Sequence of chain 5.E:
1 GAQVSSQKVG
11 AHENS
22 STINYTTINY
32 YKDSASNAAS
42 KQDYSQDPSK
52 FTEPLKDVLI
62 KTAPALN

Binding-site contacts:
Ligand atom O contacts residue VAL4 of chain 5.E at 4.0 Å.
Ligand atom CG2 contacts residue GLN3 of chain 5.E at 3.3 Å.
Ligand atom N contacts residue ALA2 of chain 5.E at 2.8 Å (h-bond).
Ligand atom CD1 contacts residue VAL4 of chain 5.E at 3.9 Å (hydrophobic).
Ligand atom N contacts residue GLN3 of chain 5.E at 4.3 Å.
Ligand atom O contacts residue ALA2 of chain 5.E at 4.0 Å.
Ligand atom O contacts residue SER6 of chain 5.E at 4.1 Å.
Ligand atom OE1 contacts residue VAL4 of chain 5.E at 3.6 Å (h-bond).
Ligand atom CG2 contacts residue VAL4 of chain 5.E at 3.8 Å (hydrophobic).
Ligand atom OE2 contacts residue ASN25 of chain 5.E at 3.4 Å (h-bond).
Ligand atom N contacts residue VAL4 of chain 5.E at 4.1 Å.
Ligand atom C contacts residue VAL4 of chain 5.E at 3.8 Å (hydrophobic).
Ligand atom CG contacts residue VAL4 of chain 5.E at 4.2 Å (hydrophobic).
Ligand atom O contacts residue SER5 of chain 5.E at 3.8 Å.
Ligand atom CA contacts residue VAL4 of chain 5.E at 4.0 Å (hydrophobic).
Ligand atom CB contacts residue ALA2 of chain 5.E at 3.5 Å (hydrophobic).
Ligand atom CB contacts residue VAL4 of chain 5.E at 4.3 Å (hydrophobic).
Ligand atom N contacts residue ALA2 of chain 5.E at 4.3 Å.
Ligand atom CG2 contacts residue SER5 of chain 5.E at 3.1 Å.
Ligand atom C contacts residue GLN3 of chain 5.E at 4.3 Å.
Ligand atom CA contacts residue ALA2 of chain 5.E at 3.9 Å (hydrophobic).
Ligand atom CB contacts residue GLN3 of chain 5.E at 4.1 Å.
Ligand atom CG2 contacts residue ALA2 of chain 5.E at 3.9 Å (hydrophobic).
Ligand atom N contacts residue GLY1 of chain 5.E at 4.3 Å.
Ligand atom N contacts residue VAL4 of chain 5.E at 2.8 Å (h-bond).
Ligand atom C contacts residue ALA2 of chain 5.E at 3.3 Å (hydrophobic).
Ligand atom C contacts residue VAL4 of chain 5.E at 3.4 Å (hydrophobic).
Ligand atom OG contacts residue GLN3 of chain 5.E at 3.0 Å (h-bond).
Ligand atom CA contacts residue ALA2 of chain 5.E at 3.0 Å (hydrophobic).
Ligand atom CB contacts residue VAL4 of chain 5.E at 3.9 Å (hydrophobic).
Ligand atom OE1 contacts residue SER5 of chain 5.E at 4.2 Å.
Ligand atom O contacts residue GLN3 of chain 5.E at 3.4 Å (h-bond).
Ligand atom CD contacts residue VAL4 of chain 5.E at 3.8 Å (hydrophobic).
Ligand atom C contacts residue ALA2 of chain 5.E at 4.3 Å (hydrophobic).
Ligand atom OG contacts residue ALA2 of chain 5.E at 3.9 Å.
Ligand atom CG1 contacts residue GLN3 of chain 5.E at 3.1 Å.
Ligand atom CB contacts residue GLN3 of chain 5.E at 3.8 Å.
Ligand atom OE2 contacts residue VAL4 of chain 5.E at 4.1 Å.
Ligand atom O contacts residue VAL4 of chain 5.E at 3.0 Å (h-bond).
Ligand atom CA contacts residue VAL4 of chain 5.E at 3.0 Å (hydrophobic).

This small molecule binds to this protein.
Small molecule (SMILES): CC[C@H](C)[C@H](N)C(=O)N[C@@H](CO)C(=O)N[C@@H](CCC(=O)O)C(=O)N[C@H](C=O)C(C)C